A protein and the small-molecule ligand that binds it are described below.
Small molecule (SMILES): CC(C)C[C@H](NC(=O)[C@H](C)NC(=O)[C@@H](N)CCCCN)C(=O)N[C@@H](CC1=NC=NC1)C(=O)N[C@@H](C)C(=O)N[C@@H](CC(C)C)C(=O)N[C@@H](CC(C)C)C(=O)N[C@@H](C)C=O

Binding-site contacts:
Ligand atom NE2 contacts residue VAL79 of chain 1.A at 4.1 Å.
Ligand atom CD1 contacts residue LEU242 of chain 1.A at 3.7 Å (hydrophobic).
Ligand atom CD2 contacts residue VAL79 of chain 1.A at 3.5 Å (hydrophobic).
Ligand atom N contacts residue VAL79 of chain 1.A at 4.5 Å.
Ligand atom CD2 contacts residue ILE61 of chain 1.A at 3.6 Å (hydrophobic).
Ligand atom CG contacts residue VAL79 of chain 1.A at 4.3 Å (hydrophobic).
Ligand atom CA contacts residue VAL79 of chain 1.A at 4.4 Å (hydrophobic).
Ligand atom CD contacts residue GLU83 of chain 1.A at 3.4 Å.
Ligand atom CA contacts residue ILE61 of chain 1.A at 4.5 Å (hydrophobic).
Ligand atom CD1 contacts residue GLN78 of chain 1.A at 4.1 Å.
Ligand atom O contacts residue VAL79 of chain 1.A at 4.5 Å.
Ligand atom CD2 contacts residue GLU83 of chain 1.A at 3.9 Å.
Ligand atom CD2 contacts residue LEU82 of chain 1.A at 4.0 Å (hydrophobic).
Ligand atom CE contacts residue VAL79 of chain 1.A at 4.0 Å (hydrophobic).
Ligand atom CD1 contacts residue MET246 of chain 1.A at 3.7 Å (hydrophobic).
Ligand atom CD2 contacts residue PHE70 of chain 1.A at 4.4 Å (hydrophobic).
Ligand atom CE contacts residue GLU83 of chain 1.A at 3.8 Å.
Ligand atom ND1 contacts residue VAL79 of chain 1.A at 4.4 Å.
Ligand atom CD1 contacts residue ILE61 of chain 1.A at 3.6 Å (hydrophobic).
Ligand atom C contacts residue VAL79 of chain 1.A at 4.5 Å (hydrophobic).
Ligand atom CD2 contacts residue MET246 of chain 1.A at 3.6 Å (hydrophobic).
Ligand atom NZ contacts residue GLU83 of chain 1.A at 3.9 Å.
Ligand atom CG contacts residue MET246 of chain 1.A at 4.2 Å (hydrophobic).
Ligand atom CD1 contacts residue VAL79 of chain 1.A at 3.7 Å (hydrophobic).
Ligand atom CD2 contacts residue LYS65 of chain 1.A at 4.2 Å.
Ligand atom CE1 contacts residue VAL79 of chain 1.A at 4.3 Å (hydrophobic).
Ligand atom NZ contacts residue VAL79 of chain 1.A at 4.1 Å.
Ligand atom CD2 contacts residue LEU242 of chain 1.A at 4.2 Å (hydrophobic).
Ligand atom CB contacts residue VAL79 of chain 1.A at 4.0 Å (hydrophobic).
Ligand atom CD2 contacts residue GLN78 of chain 1.A at 3.7 Å.
Ligand atom O contacts residue LYS65 of chain 1.A at 3.0 Å (salt-bridge).
Ligand atom CG contacts residue VAL79 of chain 1.A at 4.2 Å (hydrophobic).
Ligand atom CG contacts residue ILE61 of chain 1.A at 4.0 Å (hydrophobic).
Ligand atom CD2 contacts residue VAL79 of chain 1.A at 4.0 Å (hydrophobic).
Ligand atom CG contacts residue GLU83 of chain 1.A at 4.4 Å.
Ligand atom CD1 contacts residue LEU82 of chain 1.A at 4.3 Å (hydrophobic).
Ligand atom CG contacts residue GLN78 of chain 1.A at 4.4 Å.
Ligand atom C contacts residue LYS65 of chain 1.A at 4.2 Å.

Sequence of chain 1.A:
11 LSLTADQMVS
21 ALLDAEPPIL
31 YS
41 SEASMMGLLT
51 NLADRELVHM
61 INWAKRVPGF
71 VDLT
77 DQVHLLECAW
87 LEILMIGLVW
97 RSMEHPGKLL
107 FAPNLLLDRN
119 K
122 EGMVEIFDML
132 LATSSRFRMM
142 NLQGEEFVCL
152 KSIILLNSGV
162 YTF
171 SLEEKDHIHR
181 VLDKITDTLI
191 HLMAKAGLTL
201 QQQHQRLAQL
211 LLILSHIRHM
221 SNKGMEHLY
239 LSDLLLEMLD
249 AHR